Sequence of chain 1.B:
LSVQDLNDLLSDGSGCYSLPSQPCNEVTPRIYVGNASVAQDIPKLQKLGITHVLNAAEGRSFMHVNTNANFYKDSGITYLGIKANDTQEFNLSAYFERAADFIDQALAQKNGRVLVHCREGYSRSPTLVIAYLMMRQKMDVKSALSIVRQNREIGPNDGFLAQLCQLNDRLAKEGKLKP

Binding-site contacts:
Ligand atom CBK contacts residue GLU124 of chain 1.B at 3.5 Å.
Ligand atom CBI contacts residue GLU124 of chain 1.B at 3.4 Å.
Ligand atom NBM contacts residue ASP90 of chain 1.B at 4.2 Å.
Ligand atom CAX contacts residue ASP90 of chain 1.B at 3.2 Å.
Ligand atom CAV contacts residue GLU124 of chain 1.B at 3.6 Å.
Ligand atom OAB contacts residue ASP90 of chain 1.B at 3.7 Å.
Ligand atom OAA contacts residue ASP90 of chain 1.B at 4.0 Å.
Ligand atom CBI contacts residue MET67 of chain 1.B at 3.4 Å (hydrophobic).
Ligand atom CBK contacts residue MET67 of chain 1.B at 3.6 Å (hydrophobic).
Ligand atom CBJ contacts residue GLU124 of chain 1.B at 3.0 Å.
Ligand atom OAD contacts residue ARG128 of chain 1.B at 4.2 Å.
Ligand atom OAC contacts residue CYS122 of chain 1.B at 3.4 Å (h-bond).
Ligand atom SAE contacts residue GLU124 of chain 1.B at 3.0 Å (salt-bridge).
Ligand atom OAC contacts residue ARG128 of chain 1.B at 3.0 Å (salt-bridge).
Ligand atom OAD contacts residue GLY125 of chain 1.B at 3.9 Å.
Ligand atom NBM contacts residue MET67 of chain 1.B at 4.2 Å.
Ligand atom SAE contacts residue LEU23 of chain 1.B at 4.0 Å.
Ligand atom OAA contacts residue MET67 of chain 1.B at 2.7 Å (h-bond).
Ligand atom NBM contacts residue GLU124 of chain 1.B at 3.4 Å (salt-bridge).
Ligand atom OAD contacts residue SER127 of chain 1.B at 2.9 Å (h-bond).
Ligand atom OAB contacts residue SER127 of chain 1.B at 3.5 Å.
Ligand atom OAB contacts residue ARG128 of chain 1.B at 2.9 Å (salt-bridge).
Ligand atom OAD contacts residue CYS122 of chain 1.B at 3.4 Å (h-bond).
Ligand atom CAX contacts residue ARG128 of chain 1.B at 4.1 Å.
Ligand atom OAD contacts residue GLU124 of chain 1.B at 3.7 Å.
Ligand atom SBA contacts residue GLU124 of chain 1.B at 3.6 Å.
Ligand atom OAD contacts residue TYR126 of chain 1.B at 3.0 Å (h-bond).
Ligand atom SAE contacts residue TYR126 of chain 1.B at 3.5 Å.
Ligand atom SBN contacts residue GLU124 of chain 1.B at 4.0 Å.
Ligand atom CAG contacts residue MET67 of chain 1.B at 3.6 Å (hydrophobic).
Ligand atom OAB contacts residue CYS122 of chain 1.B at 3.6 Å (h-bond).
Ligand atom CAV contacts residue ASP90 of chain 1.B at 3.6 Å.
Ligand atom SBN contacts residue SER127 of chain 1.B at 3.9 Å.
Ligand atom SBN contacts residue CYS122 of chain 1.B at 3.7 Å.
Ligand atom CAX contacts residue MET67 of chain 1.B at 3.9 Å (hydrophobic).
Ligand atom OAC contacts residue GLU124 of chain 1.B at 3.0 Å (salt-bridge).
Ligand atom OAC contacts residue ARG123 of chain 1.B at 3.0 Å (salt-bridge).
Ligand atom SBN contacts residue ASP90 of chain 1.B at 4.2 Å.
Ligand atom OAA contacts residue GLU124 of chain 1.B at 4.0 Å.
Ligand atom SBN contacts residue ARG128 of chain 1.B at 3.7 Å.

A protein and the small-molecule ligand that binds it are described below.
Small molecule (SMILES): O=C1/C(=C\c2cn(-c3ccccc3)nc2-c2ccc(Oc3ccccc3F)cc2)SC(=S)N1CCS(=O)(=O)O